A protein and the small-molecule ligand that binds it are described below.
Small molecule (SMILES): C[C@@](O[C@@H]1CC(C(=O)O)=C[C@@H](OP(=O)(O)O)[C@H]1O)(C(=O)O)P(=O)(O)O

Sequence of chain 1.A:
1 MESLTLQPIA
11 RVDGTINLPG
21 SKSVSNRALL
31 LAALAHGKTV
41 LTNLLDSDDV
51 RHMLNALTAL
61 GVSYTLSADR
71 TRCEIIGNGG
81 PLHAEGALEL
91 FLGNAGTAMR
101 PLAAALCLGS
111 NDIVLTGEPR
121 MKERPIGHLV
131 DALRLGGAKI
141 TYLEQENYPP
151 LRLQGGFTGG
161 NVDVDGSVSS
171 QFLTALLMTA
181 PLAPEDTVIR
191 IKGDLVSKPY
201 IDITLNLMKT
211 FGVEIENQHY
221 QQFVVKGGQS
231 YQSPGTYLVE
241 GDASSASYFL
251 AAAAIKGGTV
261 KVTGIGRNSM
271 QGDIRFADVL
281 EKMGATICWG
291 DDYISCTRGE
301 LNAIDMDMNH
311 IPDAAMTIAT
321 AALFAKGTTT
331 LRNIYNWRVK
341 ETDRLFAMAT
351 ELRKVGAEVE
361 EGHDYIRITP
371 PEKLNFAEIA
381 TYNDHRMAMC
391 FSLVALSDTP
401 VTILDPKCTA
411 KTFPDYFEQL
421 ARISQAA

Binding-site contacts:
Ligand atom O7 contacts residue LYS340 of chain 1.A at 2.7 Å (salt-bridge).
Ligand atom C6 contacts residue GLN171 of chain 1.A at 3.2 Å.
Ligand atom O7 contacts residue SER197 of chain 1.A at 2.6 Å (h-bond).
Ligand atom O9 contacts residue LYS22 of chain 1.A at 2.6 Å (salt-bridge).
Ligand atom O6 contacts residue SER197 of chain 1.A at 3.4 Å.
Ligand atom C9 contacts residue GLU341 of chain 1.A at 3.4 Å.
Ligand atom O5 contacts residue THR97 of chain 1.A at 3.4 Å.
Ligand atom O2 contacts residue ASP313 of chain 1.A at 3.0 Å (salt-bridge).
Ligand atom C4 contacts residue ASP313 of chain 1.A at 3.2 Å.
Ligand atom O5 contacts residue ARG27 of chain 1.A at 2.9 Å (salt-bridge).
Ligand atom O6 contacts residue SER170 of chain 1.A at 2.5 Å (h-bond).
Ligand atom O10 contacts residue ARG344 of chain 1.A at 3.1 Å (salt-bridge).
Ligand atom C1 contacts residue TYR200 of chain 1.A at 3.5 Å (hydrophobic).
Ligand atom C10 contacts residue HIS385 of chain 1.A at 3.4 Å.
Ligand atom O5 contacts residue SER23 of chain 1.A at 2.7 Å (h-bond).
Ligand atom O3 contacts residue LYS22 of chain 1.A at 2.9 Å (salt-bridge).
Ligand atom O10 contacts residue HIS385 of chain 1.A at 2.9 Å (h-bond).
Ligand atom O11 contacts residue LYS411 of chain 1.A at 2.6 Å (salt-bridge).
Ligand atom O10 contacts residue GLU341 of chain 1.A at 2.8 Å (salt-bridge).
Ligand atom O13 contacts residue GLN171 of chain 1.A at 2.8 Å (h-bond).
Ligand atom O3 contacts residue ASP313 of chain 1.A at 3.3 Å (salt-bridge).
Ligand atom C7 contacts residue TYR200 of chain 1.A at 3.4 Å (hydrophobic).
Ligand atom C10 contacts residue LYS22 of chain 1.A at 3.4 Å.
Ligand atom C8 contacts residue LYS22 of chain 1.A at 3.4 Å.
Ligand atom O12 contacts residue LYS22 of chain 1.A at 2.6 Å (salt-bridge).
Ligand atom O11 contacts residue GLU341 of chain 1.A at 2.6 Å (salt-bridge).
Ligand atom O2 contacts residue LYS340 of chain 1.A at 2.8 Å (salt-bridge).
Ligand atom O9 contacts residue HIS385 of chain 1.A at 3.1 Å.
Ligand atom C5 contacts residue GLN171 of chain 1.A at 3.4 Å.
Ligand atom O13 contacts residue ARG124 of chain 1.A at 2.7 Å (salt-bridge).
Ligand atom C7 contacts residue ARG27 of chain 1.A at 3.5 Å.
Ligand atom C2 contacts residue TYR200 of chain 1.A at 3.4 Å (hydrophobic).
Ligand atom O9 contacts residue ARG386 of chain 1.A at 3.4 Å (salt-bridge).
Ligand atom O4 contacts residue ARG27 of chain 1.A at 2.7 Å (salt-bridge).
Ligand atom O7 contacts residue ASN336 of chain 1.A at 2.9 Å (h-bond).
Ligand atom O8 contacts residue SER169 of chain 1.A at 2.7 Å (h-bond).
Ligand atom O11 contacts residue ARG124 of chain 1.A at 2.9 Å (salt-bridge).
Ligand atom C6 contacts residue LYS22 of chain 1.A at 3.4 Å.
Ligand atom O6 contacts residue SER169 of chain 1.A at 3.4 Å (h-bond).
Ligand atom C1 contacts residue GLN171 of chain 1.A at 3.2 Å.